Sequence of chain 1.C:
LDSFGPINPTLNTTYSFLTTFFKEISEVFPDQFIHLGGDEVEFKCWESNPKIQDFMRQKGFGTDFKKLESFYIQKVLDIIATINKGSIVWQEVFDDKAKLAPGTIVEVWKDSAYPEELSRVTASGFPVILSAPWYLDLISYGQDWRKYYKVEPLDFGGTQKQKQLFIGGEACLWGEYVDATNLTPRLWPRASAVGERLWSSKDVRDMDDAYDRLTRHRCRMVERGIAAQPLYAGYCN

Binding-site contacts:
Ligand atom O4 contacts residue GLU176 of chain 1.C at 2.8 Å (salt-bridge).
Ligand atom C8 contacts residue TRP109 of chain 1.C at 3.6 Å (hydrophobic).
Ligand atom C2 contacts residue GLU40 of chain 1.C at 3.5 Å.
Ligand atom C1 contacts residue TRP109 of chain 1.C at 3.6 Å (hydrophobic).
Ligand atom O3 contacts residue GLU40 of chain 1.C at 3.8 Å.
Ligand atom C1 contacts residue TYR135 of chain 1.C at 4.2 Å (hydrophobic).
Ligand atom O4 contacts residue ARG90 of chain 1.B at 2.9 Å (salt-bridge).
Ligand atom S1 contacts residue TRP109 of chain 1.C at 3.4 Å.
Ligand atom S1 contacts residue TRP174 of chain 1.C at 3.5 Å (h-bond).
Ligand atom O3 contacts residue HIS173 of chain 1.B at 3.2 Å.
Ligand atom C7 contacts residue TRP174 of chain 1.C at 3.5 Å (hydrophobic).
Ligand atom O4 contacts residue TRP174 of chain 1.C at 3.3 Å.
Ligand atom O6 contacts residue TYR135 of chain 1.C at 3.5 Å.
Ligand atom O6 contacts residue TRP174 of chain 1.C at 3.7 Å.
Ligand atom O3 contacts residue ASP39 of chain 1.C at 4.0 Å.
Ligand atom O6 contacts residue ASP137 of chain 1.C at 2.8 Å (salt-bridge).
Ligand atom C3 contacts residue TRP174 of chain 1.C at 3.9 Å (hydrophobic).
Ligand atom C4 contacts residue ARG90 of chain 1.B at 4.1 Å.
Ligand atom C8 contacts residue TRP174 of chain 1.C at 3.6 Å (hydrophobic).
Ligand atom N2 contacts residue ASP39 of chain 1.C at 3.0 Å (salt-bridge).
Ligand atom C7 contacts residue TYR135 of chain 1.C at 3.8 Å (hydrophobic).
Ligand atom C7 contacts residue ASP39 of chain 1.C at 3.8 Å.
Ligand atom C6 contacts residue TRP174 of chain 1.C at 3.6 Å (hydrophobic).
Ligand atom C3 contacts residue ARG90 of chain 1.B at 4.1 Å.
Ligand atom C8 contacts residue TRP90 of chain 1.C at 3.5 Å (hydrophobic).
Ligand atom N2 contacts residue TRP174 of chain 1.C at 4.2 Å.
Ligand atom C6 contacts residue ASP137 of chain 1.C at 3.3 Å.
Ligand atom O5 contacts residue TYR135 of chain 1.C at 3.9 Å.
Ligand atom C1 contacts residue GLU40 of chain 1.C at 4.0 Å.
Ligand atom C6 contacts residue GLU176 of chain 1.C at 4.1 Å.
Ligand atom C8 contacts residue TYR135 of chain 1.C at 3.8 Å (hydrophobic).
Ligand atom S1 contacts residue TYR135 of chain 1.C at 2.6 Å (h-bond).
Ligand atom C4 contacts residue GLU176 of chain 1.C at 3.6 Å.
Ligand atom C7 contacts residue TRP109 of chain 1.C at 3.9 Å (hydrophobic).
Ligand atom C2 contacts residue ASP39 of chain 1.C at 3.9 Å.
Ligand atom C5 contacts residue TRP174 of chain 1.C at 3.5 Å (hydrophobic).
Ligand atom N2 contacts residue GLU40 of chain 1.C at 4.0 Å.
Ligand atom C8 contacts residue ASP39 of chain 1.C at 4.0 Å.
Ligand atom C4 contacts residue TRP174 of chain 1.C at 3.8 Å (hydrophobic).
Ligand atom O3 contacts residue ARG90 of chain 1.B at 3.0 Å (salt-bridge).

Sequence of chain 1.B:
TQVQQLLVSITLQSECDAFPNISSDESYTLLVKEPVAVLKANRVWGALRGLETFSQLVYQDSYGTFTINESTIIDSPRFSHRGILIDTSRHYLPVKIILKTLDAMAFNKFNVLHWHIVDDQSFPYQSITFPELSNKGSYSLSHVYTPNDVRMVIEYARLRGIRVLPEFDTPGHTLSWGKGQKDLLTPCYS

Sequence of chain 2.C:
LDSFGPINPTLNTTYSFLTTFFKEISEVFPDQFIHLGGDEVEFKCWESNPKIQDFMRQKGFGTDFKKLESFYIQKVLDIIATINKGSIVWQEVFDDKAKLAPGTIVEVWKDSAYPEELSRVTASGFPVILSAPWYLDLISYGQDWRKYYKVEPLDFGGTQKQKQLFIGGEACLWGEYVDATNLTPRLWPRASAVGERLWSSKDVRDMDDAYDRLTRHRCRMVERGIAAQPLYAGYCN

A small-molecule ligand and the protein it binds are described below.
Small molecule (SMILES): CC1=N[C@@H]2[C@@H](O)[C@H](O)[C@@H](CO)O[C@@H]2S1